Sequence of chain 22.A:
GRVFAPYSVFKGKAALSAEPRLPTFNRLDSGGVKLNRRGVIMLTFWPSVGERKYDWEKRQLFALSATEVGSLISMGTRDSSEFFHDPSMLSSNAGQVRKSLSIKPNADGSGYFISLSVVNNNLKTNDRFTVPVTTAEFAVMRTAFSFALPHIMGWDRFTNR

Binding-site contacts:
Ligand atom OP1 contacts residue LYS61 of chain 2.A at 3.0 Å.
Ligand atom O4' contacts residue LEU98 of chain 22.A at 3.4 Å.
Ligand atom O4 contacts residue LYS21 of chain 13.A at 3.4 Å (salt-bridge).
Ligand atom O4' contacts residue MET50 of chain 22.A at 3.5 Å.
Ligand atom O2 contacts residue LEU69 of chain 22.A at 3.5 Å.
Ligand atom OP2 contacts residue LYS107 of chain 22.A at 2.6 Å (salt-bridge).
Ligand atom O2 contacts residue PHE12 of chain 2.A at 2.9 Å.
Ligand atom O4' contacts residue TRP54 of chain 2.A at 3.5 Å (h-bond).
Ligand atom C7 contacts residue HIS93 of chain 22.A at 3.5 Å.
Ligand atom C4' contacts residue ASP94 of chain 22.A at 3.6 Å.
Ligand atom O3' contacts residue ALA71 of chain 22.A at 3.4 Å.
Ligand atom O2 contacts residue LYS21 of chain 13.A at 3.5 Å.
Ligand atom C5 contacts residue HIS93 of chain 22.A at 3.5 Å.
Ligand atom C7 contacts residue SER25 of chain 2.A at 3.4 Å.
Ligand atom N3 contacts residue PHE92 of chain 22.A at 3.3 Å (h-bond).
Ligand atom C7 contacts residue LEU36 of chain 22.A at 3.4 Å (hydrophobic).
Ligand atom O2 contacts residue ARG60 of chain 2.A at 3.4 Å.
Ligand atom OP1 contacts residue ALA71 of chain 22.A at 3.0 Å (h-bond).
Ligand atom C2 contacts residue PHE12 of chain 2.A at 3.4 Å (hydrophobic).
Ligand atom OP1 contacts residue LYS107 of chain 22.A at 2.8 Å (salt-bridge).
Ligand atom O4' contacts residue TRP64 of chain 2.A at 3.4 Å (h-bond).
Ligand atom OP1 contacts residue HIS93 of chain 22.A at 2.6 Å (h-bond).
Ligand atom N3 contacts residue ARG45 of chain 22.A at 3.5 Å (salt-bridge).
Ligand atom O4' contacts residue ASP94 of chain 22.A at 3.3 Å (salt-bridge).
Ligand atom O2 contacts residue ASP94 of chain 22.A at 3.0 Å (salt-bridge).
Ligand atom C1' contacts residue LEU98 of chain 22.A at 3.4 Å (hydrophobic).
Ligand atom C6 contacts residue PHE18 of chain 2.A at 3.5 Å (hydrophobic).
Ligand atom C1' contacts residue ASP94 of chain 22.A at 3.2 Å.
Ligand atom N3 contacts residue PHE18 of chain 2.A at 3.5 Å.
Ligand atom C2 contacts residue PHE18 of chain 2.A at 3.5 Å (hydrophobic).
Ligand atom O2 contacts residue MET97 of chain 22.A at 3.3 Å.
Ligand atom O4 contacts residue SER16 of chain 2.A at 3.0 Å (h-bond).
Ligand atom C4 contacts residue PHE18 of chain 2.A at 3.4 Å (hydrophobic).
Ligand atom OP1 contacts residue TYR62 of chain 2.A at 2.8 Å (h-bond).
Ligand atom O4' contacts residue HIS93 of chain 22.A at 3.6 Å.
Ligand atom C6 contacts residue TRP64 of chain 2.A at 3.4 Å (hydrophobic).
Ligand atom C5 contacts residue PHE18 of chain 2.A at 3.4 Å (hydrophobic).
Ligand atom N3 contacts residue LYS21 of chain 13.A at 3.1 Å (salt-bridge).
Ligand atom O3' contacts residue SER38 of chain 22.A at 3.4 Å (h-bond).
Ligand atom C5' contacts residue TYR62 of chain 2.A at 3.2 Å (hydrophobic).

The small molecule below binds the protein below.
Small molecule (SMILES): Cc1cn([C@H]2C[C@H](O[P](=O)(O)OC[C@H]3O[C@@H](n4cc(C)c(=O)[nH]c4=O)C[C@@H]3O[P](=O)(O)OC[C@H]3O[C@@H](n4cc(C)c(=O)[nH]c4=O)C[C@@H]3O)[C@@H](CO[P](=O)(O)O[C@H]3C[C@H](n4cc(C)c(=O)[nH]c4=O)O[C@@H]3CO[P](=O)(O)O[C@H]3C[C@H](n4cc(C)c(=O)[nH]c4=O)O[C@@H]3CO[P](=O)(O)O[C@H]3C[C@H](n4cc(C)c(=O)[nH]c4=O)O[C@@H]3CO[P](=O)(O)O[C@H]3C[C@H](n4cc(C)c(=O)[nH]c4=O)O[C@@H]3CO[P](=O)(O)O[C@H]3C[C@H](n4cc(C)c(=O)[nH]c4=O)O[C@@H]3CO[P](=O)(O)O[C@H]3C[C@H](n4cc(C)c(=O)[nH]c4=O)O[C@@H]3COP(=O)=O)O2)c(=O)[nH]c1=O

Sequence of chain 2.A:
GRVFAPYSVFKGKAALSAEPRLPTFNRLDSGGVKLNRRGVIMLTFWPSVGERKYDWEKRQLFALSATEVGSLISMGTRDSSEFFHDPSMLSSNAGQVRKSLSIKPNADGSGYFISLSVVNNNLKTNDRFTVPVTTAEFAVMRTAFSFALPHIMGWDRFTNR

Sequence of chain 13.A:
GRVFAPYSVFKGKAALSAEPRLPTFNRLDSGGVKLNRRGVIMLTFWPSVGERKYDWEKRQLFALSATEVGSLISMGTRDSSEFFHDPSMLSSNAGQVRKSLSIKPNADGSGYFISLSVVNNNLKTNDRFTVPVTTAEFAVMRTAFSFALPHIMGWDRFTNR